Sequence of chain 1.B:
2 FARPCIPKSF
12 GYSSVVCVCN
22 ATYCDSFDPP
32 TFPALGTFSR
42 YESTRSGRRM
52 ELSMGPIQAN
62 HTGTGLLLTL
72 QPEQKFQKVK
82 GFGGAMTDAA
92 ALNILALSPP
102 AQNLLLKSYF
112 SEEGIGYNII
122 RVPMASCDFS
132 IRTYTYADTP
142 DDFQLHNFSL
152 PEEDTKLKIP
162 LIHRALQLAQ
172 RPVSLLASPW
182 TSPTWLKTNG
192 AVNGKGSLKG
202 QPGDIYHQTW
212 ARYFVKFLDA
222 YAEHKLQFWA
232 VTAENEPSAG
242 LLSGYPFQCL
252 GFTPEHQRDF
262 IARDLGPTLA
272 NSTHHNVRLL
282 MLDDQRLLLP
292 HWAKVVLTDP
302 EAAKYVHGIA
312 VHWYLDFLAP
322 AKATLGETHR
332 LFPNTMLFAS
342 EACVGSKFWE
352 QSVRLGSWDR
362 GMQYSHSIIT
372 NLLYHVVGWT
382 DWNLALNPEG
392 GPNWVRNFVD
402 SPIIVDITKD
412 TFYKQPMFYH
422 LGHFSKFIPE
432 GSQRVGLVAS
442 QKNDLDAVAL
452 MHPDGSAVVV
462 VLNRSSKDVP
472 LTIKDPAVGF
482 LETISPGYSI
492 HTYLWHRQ

Binding-site contacts:
Ligand atom C4 contacts residue ASN148 of chain 1.B at 4.2 Å.
Ligand atom N2 contacts residue ASN148 of chain 1.B at 2.9 Å (h-bond).
Ligand atom C5 contacts residue ASN148 of chain 1.B at 3.7 Å.
Ligand atom O5 contacts residue ASN148 of chain 1.B at 2.4 Å (h-bond).
Ligand atom C6 contacts residue HIS147 of chain 1.B at 4.2 Å.
Ligand atom C1 contacts residue ASN148 of chain 1.B at 1.4 Å.
Ligand atom C2 contacts residue ASN148 of chain 1.B at 2.4 Å.
Ligand atom C7 contacts residue ASN148 of chain 1.B at 3.6 Å.
Ligand atom C5 contacts residue HIS147 of chain 1.B at 4.3 Å.
Ligand atom C7 contacts residue THR140 of chain 1.B at 4.2 Å.
Ligand atom O5 contacts residue HIS147 of chain 1.B at 3.8 Å.
Ligand atom O7 contacts residue THR140 of chain 1.B at 3.9 Å.
Ligand atom O7 contacts residue ASN148 of chain 1.B at 3.6 Å.
Ligand atom C3 contacts residue ASN148 of chain 1.B at 3.8 Å.
Ligand atom O6 contacts residue HIS147 of chain 1.B at 3.6 Å.
Ligand atom C1 contacts residue HIS147 of chain 1.B at 4.4 Å.

A small-molecule ligand and the protein it binds are described below.
Small molecule (SMILES): CC(=O)N[C@@H]1[C@@H](O)[C@H](O)[C@@H](CO)O[C@H]1O